This small molecule binds to this protein.
Small molecule (SMILES): Nc1ncnc2c1ncn2[C@@H]1O[C@H](CO[P](=O)(O)O[P](=O)(O)NP(=O)(O)O)[C@@H](O)[C@H]1O

Sequence of chain 1.A:
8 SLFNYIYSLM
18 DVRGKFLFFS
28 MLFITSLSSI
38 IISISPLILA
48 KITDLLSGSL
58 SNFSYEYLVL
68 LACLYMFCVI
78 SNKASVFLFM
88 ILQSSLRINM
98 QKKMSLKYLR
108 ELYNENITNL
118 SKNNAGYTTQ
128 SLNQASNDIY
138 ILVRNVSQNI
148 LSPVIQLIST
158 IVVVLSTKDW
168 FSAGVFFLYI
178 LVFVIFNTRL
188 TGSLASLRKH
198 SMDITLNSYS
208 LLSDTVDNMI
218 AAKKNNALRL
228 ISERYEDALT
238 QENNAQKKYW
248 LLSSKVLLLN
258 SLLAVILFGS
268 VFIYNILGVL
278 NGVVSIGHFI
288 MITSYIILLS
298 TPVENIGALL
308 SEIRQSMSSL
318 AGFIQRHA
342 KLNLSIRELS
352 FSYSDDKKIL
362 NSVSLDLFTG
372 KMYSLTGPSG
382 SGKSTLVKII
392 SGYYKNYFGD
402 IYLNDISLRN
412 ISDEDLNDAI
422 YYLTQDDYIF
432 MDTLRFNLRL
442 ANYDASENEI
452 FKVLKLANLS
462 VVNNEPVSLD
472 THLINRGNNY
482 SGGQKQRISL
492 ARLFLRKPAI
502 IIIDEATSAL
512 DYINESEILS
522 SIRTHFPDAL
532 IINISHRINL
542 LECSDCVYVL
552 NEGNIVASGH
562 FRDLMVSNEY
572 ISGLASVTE

Sequence of chain 1.B:
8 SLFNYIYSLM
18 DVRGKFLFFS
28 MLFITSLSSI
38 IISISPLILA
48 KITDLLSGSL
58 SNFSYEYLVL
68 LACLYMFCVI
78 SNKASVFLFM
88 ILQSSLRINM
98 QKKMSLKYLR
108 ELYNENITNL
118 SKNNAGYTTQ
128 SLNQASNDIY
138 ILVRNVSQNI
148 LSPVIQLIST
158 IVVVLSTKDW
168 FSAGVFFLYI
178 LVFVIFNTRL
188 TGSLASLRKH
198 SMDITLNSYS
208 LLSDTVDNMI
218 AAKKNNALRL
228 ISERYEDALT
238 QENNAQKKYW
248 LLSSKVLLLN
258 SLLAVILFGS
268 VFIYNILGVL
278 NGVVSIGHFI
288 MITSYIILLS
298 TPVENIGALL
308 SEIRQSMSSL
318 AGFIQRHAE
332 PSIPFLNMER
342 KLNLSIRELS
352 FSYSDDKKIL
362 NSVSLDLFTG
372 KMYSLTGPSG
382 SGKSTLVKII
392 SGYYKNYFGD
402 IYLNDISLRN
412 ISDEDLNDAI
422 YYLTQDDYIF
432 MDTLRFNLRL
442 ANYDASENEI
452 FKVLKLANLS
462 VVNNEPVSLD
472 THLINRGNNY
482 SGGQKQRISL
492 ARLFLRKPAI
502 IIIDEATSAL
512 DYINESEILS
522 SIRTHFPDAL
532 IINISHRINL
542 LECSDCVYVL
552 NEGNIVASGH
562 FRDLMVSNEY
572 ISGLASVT

Binding-site contacts:
Ligand atom C2' contacts residue GLN485 of chain 1.B at 3.3 Å.
Ligand atom O4' contacts residue ILE360 of chain 1.A at 3.4 Å.
Ligand atom C3' contacts residue GLN485 of chain 1.B at 3.3 Å.
Ligand atom O2A contacts residue SER482 of chain 1.B at 3.2 Å.
Ligand atom N1 contacts residue TYR354 of chain 1.A at 3.5 Å.
Ligand atom C6 contacts residue TYR354 of chain 1.A at 3.4 Å (hydrophobic).
Ligand atom PB contacts residue MG1 of chain 1.C at 3.3 Å.
Ligand atom PB contacts residue SER380 of chain 1.A at 3.2 Å.
Ligand atom O2B contacts residue SER385 of chain 1.A at 2.8 Å (h-bond).
Ligand atom O1B contacts residue SER380 of chain 1.A at 3.2 Å (h-bond).
Ligand atom O3A contacts residue SER380 of chain 1.A at 3.0 Å (h-bond).
Ligand atom O2' contacts residue ASN480 of chain 1.B at 3.5 Å (h-bond).
Ligand atom O2G contacts residue SER380 of chain 1.A at 3.1 Å (h-bond).
Ligand atom O1G contacts residue LYS384 of chain 1.A at 2.8 Å (salt-bridge).
Ligand atom O3G contacts residue MG1 of chain 1.C at 1.9 Å.
Ligand atom O2' contacts residue GLN485 of chain 1.B at 3.0 Å (h-bond).
Ligand atom C4 contacts residue ASN480 of chain 1.B at 3.1 Å.
Ligand atom N6 contacts residue ASN479 of chain 1.B at 3.2 Å (h-bond).
Ligand atom O2G contacts residue GLY484 of chain 1.B at 2.9 Å (h-bond).
Ligand atom O3G contacts residue GLN426 of chain 1.A at 2.8 Å (h-bond).
Ligand atom N3B contacts residue MG1 of chain 1.C at 3.5 Å.
Ligand atom O1G contacts residue HIS537 of chain 1.A at 3.3 Å.
Ligand atom N7 contacts residue TYR354 of chain 1.A at 3.5 Å.
Ligand atom O2G contacts residue SER482 of chain 1.B at 2.8 Å (h-bond).
Ligand atom N3B contacts residue SER380 of chain 1.A at 2.8 Å (h-bond).
Ligand atom O1B contacts residue LYS384 of chain 1.A at 2.9 Å (salt-bridge).
Ligand atom O1B contacts residue GLY383 of chain 1.A at 2.8 Å (h-bond).
Ligand atom C6 contacts residue ASN480 of chain 1.B at 3.4 Å.
Ligand atom O2B contacts residue MG1 of chain 1.C at 2.2 Å.
Ligand atom PG contacts residue MG1 of chain 1.C at 3.1 Å.
Ligand atom C4 contacts residue TYR354 of chain 1.A at 3.4 Å (hydrophobic).
Ligand atom O1G contacts residue GLU506 of chain 1.A at 3.0 Å (salt-bridge).
Ligand atom O1A contacts residue GLY383 of chain 1.A at 3.3 Å.
Ligand atom N3 contacts residue TYR354 of chain 1.A at 3.5 Å.
Ligand atom C5 contacts residue ASN480 of chain 1.B at 3.4 Å.
Ligand atom C2 contacts residue TYR354 of chain 1.A at 3.4 Å (hydrophobic).
Ligand atom N3 contacts residue ASN480 of chain 1.B at 3.3 Å (h-bond).
Ligand atom O3A contacts residue SER482 of chain 1.B at 3.2 Å.
Ligand atom O1A contacts residue SER385 of chain 1.A at 3.4 Å (h-bond).
Ligand atom O1A contacts residue THR386 of chain 1.A at 2.8 Å (h-bond).